Binding-site contacts:
Ligand atom C3' contacts residue LYS68 of chain 1.A at 3.9 Å.
Ligand atom P contacts residue GLY64 of chain 1.A at 3.7 Å.
Ligand atom O3' contacts residue GLY64 of chain 1.A at 3.4 Å.
Ligand atom P contacts residue LYS35 of chain 1.A at 3.6 Å.
Ligand atom P contacts residue LYS68 of chain 1.A at 3.8 Å.
Ligand atom O5' contacts residue LYS35 of chain 1.A at 3.9 Å.
Ligand atom O4' contacts residue ALA38 of chain 1.A at 3.5 Å.
Ligand atom OP1 contacts residue VAL65 of chain 1.A at 3.5 Å (h-bond).
Ligand atom OP1 contacts residue GLY64 of chain 1.A at 2.8 Å (h-bond).
Ligand atom OP2 contacts residue THR67 of chain 1.A at 3.8 Å.
Ligand atom OP1 contacts residue NA1 of chain 1.H at 3.0 Å (h-bond).
Ligand atom N3 contacts residue ALA38 of chain 1.A at 3.6 Å.
Ligand atom OP1 contacts residue LYS68 of chain 1.A at 3.6 Å (salt-bridge).
Ligand atom OP1 contacts residue LYS35 of chain 1.A at 3.6 Å (salt-bridge).
Ligand atom OP1 contacts residue PRO63 of chain 1.A at 3.5 Å.
Ligand atom OP1 contacts residue GLY66 of chain 1.A at 2.9 Å (h-bond).
Ligand atom OP1 contacts residue THR67 of chain 1.A at 3.6 Å.
Ligand atom P contacts residue VAL65 of chain 1.A at 3.8 Å.
Ligand atom OP2 contacts residue NA1 of chain 1.H at 4.0 Å.
Ligand atom OP1 contacts residue LYS68 of chain 1.A at 4.0 Å.
Ligand atom P contacts residue GLY66 of chain 1.A at 3.8 Å.
Ligand atom O6 contacts residue HIS34 of chain 1.A at 3.9 Å.
Ligand atom C5' contacts residue TYR39 of chain 1.A at 3.5 Å (hydrophobic).
Ligand atom OP1 contacts residue ILE69 of chain 1.A at 3.0 Å (h-bond).
Ligand atom OP2 contacts residue VAL65 of chain 1.A at 3.5 Å (h-bond).
Ligand atom C3' contacts residue GLY66 of chain 1.A at 3.8 Å.
Ligand atom C5' contacts residue GLY66 of chain 1.A at 3.6 Å.
Ligand atom P contacts residue ILE69 of chain 1.A at 3.9 Å.
Ligand atom OP2 contacts residue LYS68 of chain 1.A at 3.1 Å.
Ligand atom C5' contacts residue GLY64 of chain 1.A at 3.2 Å.
Ligand atom OP2 contacts residue GLY66 of chain 1.A at 3.6 Å.
Ligand atom O3' contacts residue VAL65 of chain 1.A at 3.9 Å.
Ligand atom O5' contacts residue GLY66 of chain 1.A at 3.7 Å.
Ligand atom OP2 contacts residue LYS68 of chain 1.A at 3.7 Å.
Ligand atom OP1 contacts residue LEU62 of chain 1.A at 3.8 Å.
Ligand atom OP3 contacts residue LYS35 of chain 1.A at 2.5 Å (salt-bridge).
Ligand atom O3' contacts residue ILE69 of chain 1.A at 3.5 Å.
Ligand atom P contacts residue NA1 of chain 1.H at 4.0 Å.
Ligand atom C4' contacts residue GLY64 of chain 1.A at 3.3 Å.
Ligand atom O3' contacts residue LYS68 of chain 1.A at 3.9 Å.

The small molecule below binds the protein below.
Small molecule (SMILES): Cc1cn([C@H]2C[C@H](O[P](=O)(O)OC[C@H]3O[C@@H](n4ccc(N)nc4=O)C[C@@H]3O[P](=O)(O)OC[C@H]3O[C@@H](n4cnc5c(=O)nc(N)[nH]c54)C[C@@H]3O[P](=O)(O)OC[C@H]3O[C@@H](n4cnc5c(=O)nc(N)[nH]c54)C[C@@H]3O)[C@@H](CO[P](=O)(O)O[C@H]3C[C@H](n4cnc5c(=O)nc(N)[nH]c54)O[C@@H]3COP(=O)(O)O)O2)c(=O)[nH]c1=O

Sequence of chain 1.A:
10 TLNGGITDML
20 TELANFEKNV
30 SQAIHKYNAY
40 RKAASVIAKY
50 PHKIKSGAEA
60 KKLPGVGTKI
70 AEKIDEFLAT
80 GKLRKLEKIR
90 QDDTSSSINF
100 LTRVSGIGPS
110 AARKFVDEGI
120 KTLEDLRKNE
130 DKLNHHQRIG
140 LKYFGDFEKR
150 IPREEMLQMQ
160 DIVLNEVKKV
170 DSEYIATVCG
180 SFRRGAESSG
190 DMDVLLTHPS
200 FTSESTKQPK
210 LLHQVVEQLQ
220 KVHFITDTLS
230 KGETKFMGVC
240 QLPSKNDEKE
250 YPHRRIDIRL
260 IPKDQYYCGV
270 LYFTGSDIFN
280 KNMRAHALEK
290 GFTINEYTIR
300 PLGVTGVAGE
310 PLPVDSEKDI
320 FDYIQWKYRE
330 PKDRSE